Sequence of chain 4.A:
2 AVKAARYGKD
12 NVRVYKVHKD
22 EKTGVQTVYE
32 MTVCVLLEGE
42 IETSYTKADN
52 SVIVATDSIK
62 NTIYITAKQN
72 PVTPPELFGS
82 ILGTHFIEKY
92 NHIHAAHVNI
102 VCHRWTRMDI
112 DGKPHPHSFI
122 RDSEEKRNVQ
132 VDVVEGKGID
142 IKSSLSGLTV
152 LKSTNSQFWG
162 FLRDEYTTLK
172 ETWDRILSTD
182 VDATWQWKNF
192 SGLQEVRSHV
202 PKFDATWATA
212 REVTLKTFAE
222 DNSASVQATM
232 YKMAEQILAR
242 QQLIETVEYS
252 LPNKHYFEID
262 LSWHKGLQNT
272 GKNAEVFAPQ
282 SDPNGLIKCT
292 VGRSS

Sequence of chain 3.A:
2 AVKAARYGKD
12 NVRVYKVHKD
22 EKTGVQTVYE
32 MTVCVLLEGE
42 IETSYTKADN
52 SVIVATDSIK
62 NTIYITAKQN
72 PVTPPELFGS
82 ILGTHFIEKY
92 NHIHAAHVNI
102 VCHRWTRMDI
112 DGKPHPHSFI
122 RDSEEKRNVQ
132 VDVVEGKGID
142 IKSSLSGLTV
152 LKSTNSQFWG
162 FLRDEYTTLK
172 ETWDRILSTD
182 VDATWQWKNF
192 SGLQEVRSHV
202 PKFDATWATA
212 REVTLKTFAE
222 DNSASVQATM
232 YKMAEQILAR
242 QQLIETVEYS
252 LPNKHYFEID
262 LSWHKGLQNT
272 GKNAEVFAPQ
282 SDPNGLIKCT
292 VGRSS

Binding-site contacts:
Ligand atom N3 contacts residue ASN254 of chain 3.A at 3.4 Å (h-bond).
Ligand atom O6 contacts residue ILE54 of chain 4.A at 3.7 Å.
Ligand atom N9 contacts residue PHE159 of chain 3.A at 3.4 Å.
Ligand atom C6 contacts residue GLN228 of chain 3.A at 3.7 Å.
Ligand atom C6 contacts residue PHE159 of chain 3.A at 3.5 Å (hydrophobic).
Ligand atom O6 contacts residue THR57 of chain 4.A at 3.9 Å.
Ligand atom C2 contacts residue VAL227 of chain 3.A at 3.9 Å (hydrophobic).
Ligand atom C2 contacts residue PHE159 of chain 3.A at 3.7 Å (hydrophobic).
Ligand atom O6 contacts residue GLN228 of chain 3.A at 2.9 Å (h-bond).
Ligand atom O2 contacts residue ASN254 of chain 3.A at 4.2 Å.
Ligand atom N8 contacts residue THR57 of chain 4.A at 3.4 Å (h-bond).
Ligand atom N7 contacts residue THR57 of chain 4.A at 2.9 Å (h-bond).
Ligand atom N8 contacts residue PHE159 of chain 3.A at 3.5 Å.
Ligand atom O2 contacts residue VAL227 of chain 3.A at 2.8 Å (h-bond).
Ligand atom C4 contacts residue PHE159 of chain 3.A at 3.3 Å (hydrophobic).
Ligand atom N3 contacts residue PHE159 of chain 3.A at 3.7 Å.
Ligand atom C5 contacts residue PHE159 of chain 3.A at 3.3 Å (hydrophobic).
Ligand atom N3 contacts residue ARG176 of chain 3.A at 3.0 Å (salt-bridge).
Ligand atom N7 contacts residue ALA56 of chain 4.A at 3.7 Å.
Ligand atom N8 contacts residue ASP58 of chain 4.A at 4.2 Å.
Ligand atom O6 contacts residue TYR8 of chain 4.A at 3.9 Å.
Ligand atom C2 contacts residue ARG176 of chain 3.A at 3.6 Å.
Ligand atom C4 contacts residue ARG176 of chain 3.A at 3.8 Å.
Ligand atom O2 contacts residue SER226 of chain 3.A at 3.6 Å.
Ligand atom O2 contacts residue PHE159 of chain 3.A at 4.0 Å.
Ligand atom N9 contacts residue ASN254 of chain 3.A at 4.2 Å.
Ligand atom N1 contacts residue GLN228 of chain 3.A at 3.0 Å (h-bond).
Ligand atom O2 contacts residue ARG176 of chain 3.A at 3.0 Å (salt-bridge).
Ligand atom N9 contacts residue ARG176 of chain 3.A at 3.9 Å.
Ligand atom N7 contacts residue PHE159 of chain 3.A at 3.5 Å.
Ligand atom O2 contacts residue GLN228 of chain 3.A at 3.8 Å.
Ligand atom O6 contacts residue PHE159 of chain 3.A at 4.1 Å.
Ligand atom C4 contacts residue ASN254 of chain 3.A at 3.9 Å.
Ligand atom N8 contacts residue ALA56 of chain 4.A at 3.9 Å.
Ligand atom C2 contacts residue ASN254 of chain 3.A at 4.0 Å.
Ligand atom N1 contacts residue PHE159 of chain 3.A at 3.6 Å.
Ligand atom C2 contacts residue GLN228 of chain 3.A at 3.9 Å.
Ligand atom N8 contacts residue LEU170 of chain 3.A at 4.0 Å.
Ligand atom C5 contacts residue THR57 of chain 4.A at 4.1 Å.
Ligand atom N9 contacts residue THR57 of chain 4.A at 4.2 Å.

A protein and the small-molecule ligand that binds it are described below.
Small molecule (SMILES): O=c1[nH]c(=O)c2nn[nH]c2[nH]1